The small molecule below binds the protein below.
Small molecule (SMILES): CC(=O)N[C@H]1[C@H](O[C@H]2[C@@H](O)[C@@H](CO)O[C@H](O[C@@H]3[C@H](O)[C@@H](O)[C@H](O)O[C@@H]3CO)[C@@H]2O)O[C@H](CO)[C@H](O)[C@@H]1O

Sequence of chain 1.C:
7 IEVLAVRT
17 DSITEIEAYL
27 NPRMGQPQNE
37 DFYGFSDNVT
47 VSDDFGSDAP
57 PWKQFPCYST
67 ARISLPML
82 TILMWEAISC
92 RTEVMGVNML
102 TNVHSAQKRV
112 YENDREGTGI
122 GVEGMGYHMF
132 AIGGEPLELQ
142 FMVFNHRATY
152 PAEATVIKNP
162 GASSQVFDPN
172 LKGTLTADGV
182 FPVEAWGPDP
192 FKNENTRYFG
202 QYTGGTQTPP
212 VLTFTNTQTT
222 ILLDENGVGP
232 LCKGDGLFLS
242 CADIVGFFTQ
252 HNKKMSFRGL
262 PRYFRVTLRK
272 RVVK

Binding-site contacts:
Ligand atom C3 contacts residue ASN44 of chain 1.C at 4.2 Å.
Ligand atom O4 contacts residue ASP43 of chain 1.C at 2.6 Å (salt-bridge).
Ligand atom C2 contacts residue LYS255 of chain 1.C at 4.1 Å.
Ligand atom O4 contacts residue GLN251 of chain 1.C at 2.7 Å (h-bond).
Ligand atom C3 contacts residue ASN44 of chain 1.C at 4.3 Å.
Ligand atom O6 contacts residue ASP43 of chain 1.C at 2.7 Å (salt-bridge).
Ligand atom O3 contacts residue ASN44 of chain 1.C at 3.0 Å (h-bond).
Ligand atom O6 contacts residue ASP43 of chain 1.C at 2.9 Å (salt-bridge).
Ligand atom C4 contacts residue PHE38 of chain 1.C at 4.0 Å (hydrophobic).
Ligand atom C7 contacts residue GLN251 of chain 1.C at 4.0 Å.
Ligand atom C6 contacts residue ASN44 of chain 1.C at 4.2 Å.
Ligand atom C4 contacts residue ASN44 of chain 1.C at 3.9 Å.
Ligand atom C6 contacts residue ASP43 of chain 1.C at 3.5 Å.
Ligand atom O4 contacts residue ASN44 of chain 1.C at 3.5 Å (h-bond).
Ligand atom C6 contacts residue PHE38 of chain 1.C at 4.2 Å (hydrophobic).
Ligand atom C5 contacts residue ASP43 of chain 1.C at 4.3 Å.
Ligand atom C4 contacts residue GLN251 of chain 1.C at 3.9 Å.
Ligand atom O5 contacts residue ASN44 of chain 1.C at 2.9 Å (h-bond).
Ligand atom C2 contacts residue GLN251 of chain 1.C at 4.3 Å.
Ligand atom C6 contacts residue ASP43 of chain 1.C at 3.2 Å.
Ligand atom C7 contacts residue LYS255 of chain 1.C at 4.0 Å.
Ligand atom C8 contacts residue ASN253 of chain 1.C at 3.6 Å.
Ligand atom C8 contacts residue LYS255 of chain 1.C at 4.3 Å.
Ligand atom C6 contacts residue GLN32 of chain 1.C at 3.3 Å.
Ligand atom C3 contacts residue GLN251 of chain 1.C at 4.2 Å.
Ligand atom O3 contacts residue GLN251 of chain 1.C at 3.6 Å.
Ligand atom O7 contacts residue ASN253 of chain 1.C at 2.8 Å (h-bond).
Ligand atom O7 contacts residue GLN251 of chain 1.C at 2.9 Å (h-bond).
Ligand atom O2 contacts residue LYS255 of chain 1.C at 3.4 Å.
Ligand atom O5 contacts residue ASP43 of chain 1.C at 3.7 Å.
Ligand atom C7 contacts residue ASN253 of chain 1.C at 3.6 Å.
Ligand atom O6 contacts residue GLN32 of chain 1.C at 2.9 Å (h-bond).
Ligand atom O7 contacts residue LYS255 of chain 1.C at 3.5 Å.
Ligand atom C1 contacts residue ASN44 of chain 1.C at 3.3 Å.
Ligand atom C2 contacts residue ASN44 of chain 1.C at 3.5 Å.
Ligand atom C5 contacts residue ASN44 of chain 1.C at 3.9 Å.
Ligand atom C4 contacts residue ASP43 of chain 1.C at 3.6 Å.
Ligand atom O3 contacts residue LYS255 of chain 1.C at 4.0 Å.
Ligand atom C5 contacts residue ASP43 of chain 1.C at 4.3 Å.
Ligand atom O4 contacts residue ASN44 of chain 1.C at 3.0 Å (h-bond).